Sequence of chain 1.A:
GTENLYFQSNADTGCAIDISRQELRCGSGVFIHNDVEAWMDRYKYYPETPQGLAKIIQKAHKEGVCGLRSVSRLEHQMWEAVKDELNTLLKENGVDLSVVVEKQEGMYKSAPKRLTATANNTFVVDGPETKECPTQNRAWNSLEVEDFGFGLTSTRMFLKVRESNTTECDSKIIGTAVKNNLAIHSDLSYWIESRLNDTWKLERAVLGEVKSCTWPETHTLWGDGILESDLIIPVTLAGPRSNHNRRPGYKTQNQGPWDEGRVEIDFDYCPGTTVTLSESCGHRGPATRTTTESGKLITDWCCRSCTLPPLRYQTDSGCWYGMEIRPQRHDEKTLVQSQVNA

Binding-site contacts:
Ligand atom C1 contacts residue ASN232 of chain 1.A at 1.4 Å.
Ligand atom C2 contacts residue ASN232 of chain 1.A at 2.4 Å.
Ligand atom O7 contacts residue ASN232 of chain 1.A at 3.9 Å.
Ligand atom O5 contacts residue ASN232 of chain 1.A at 2.3 Å (h-bond).
Ligand atom O6 contacts residue ASP233 of chain 1.A at 4.2 Å.
Ligand atom C3 contacts residue ASN232 of chain 1.A at 3.7 Å.
Ligand atom C5 contacts residue ASN232 of chain 1.A at 3.6 Å.
Ligand atom C4 contacts residue ASN232 of chain 1.A at 4.2 Å.
Ligand atom N2 contacts residue ASN232 of chain 1.A at 2.8 Å (h-bond).
Ligand atom C7 contacts residue ASN232 of chain 1.A at 3.6 Å.

This protein binds this small molecule.
Small molecule (SMILES): CC(=O)N[C@H]1[C@H](O[C@H]2[C@H](O)[C@@H](NC(C)=O)CO[C@@H]2CO)O[C@H](CO)[C@@H](O)[C@@H]1O